Binding-site contacts:
Ligand atom C8 contacts residue ARG122 of chain 1.B at 3.5 Å.
Ligand atom C7 contacts residue ASN126 of chain 1.B at 3.2 Å.
Ligand atom C8 contacts residue ASN126 of chain 1.B at 4.0 Å.
Ligand atom O7 contacts residue ASN126 of chain 1.B at 3.1 Å (h-bond).
Ligand atom N2 contacts residue ASN126 of chain 1.B at 2.9 Å (h-bond).
Ligand atom C4 contacts residue ASN126 of chain 1.B at 4.2 Å.
Ligand atom C3 contacts residue ASN126 of chain 1.B at 3.8 Å.
Ligand atom O5 contacts residue ASN126 of chain 1.B at 2.4 Å (h-bond).
Ligand atom C8 contacts residue GLU123 of chain 1.B at 3.1 Å.
Ligand atom C8 contacts residue SER125 of chain 1.B at 4.3 Å.
Ligand atom C2 contacts residue ASN126 of chain 1.B at 2.4 Å.
Ligand atom C5 contacts residue ASN126 of chain 1.B at 3.7 Å.
Ligand atom C7 contacts residue GLU123 of chain 1.B at 4.5 Å.
Ligand atom C1 contacts residue ASN126 of chain 1.B at 1.4 Å.

This protein binds this small molecule.
Small molecule (SMILES): CC(=O)N[C@@H]1[C@@H](O)[C@H](O)[C@@H](CO)O[C@H]1O

Sequence of chain 1.B:
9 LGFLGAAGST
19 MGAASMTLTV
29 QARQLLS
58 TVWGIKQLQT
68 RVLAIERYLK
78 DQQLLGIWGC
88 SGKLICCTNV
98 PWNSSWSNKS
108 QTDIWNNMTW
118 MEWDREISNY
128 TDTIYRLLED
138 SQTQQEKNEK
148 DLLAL